Sequence of chain 1.A:
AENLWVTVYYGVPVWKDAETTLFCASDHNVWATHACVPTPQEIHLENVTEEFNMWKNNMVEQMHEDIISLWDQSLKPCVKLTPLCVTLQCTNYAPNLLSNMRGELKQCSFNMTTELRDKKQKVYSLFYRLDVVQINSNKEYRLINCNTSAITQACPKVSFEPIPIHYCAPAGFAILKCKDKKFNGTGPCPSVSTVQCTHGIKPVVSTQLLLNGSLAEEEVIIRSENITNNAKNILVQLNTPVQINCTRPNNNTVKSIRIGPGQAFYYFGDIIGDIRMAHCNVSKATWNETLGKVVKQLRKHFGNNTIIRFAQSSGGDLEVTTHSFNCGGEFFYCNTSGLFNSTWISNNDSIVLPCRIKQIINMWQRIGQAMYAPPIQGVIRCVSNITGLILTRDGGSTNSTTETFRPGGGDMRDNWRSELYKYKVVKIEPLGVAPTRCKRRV

A protein and the small-molecule ligand that binds it are described below.
Small molecule (SMILES): CC(=O)N[C@H]1[C@H](O[C@H]2[C@H](O)[C@@H](NC(C)=O)CO[C@@H]2CO)O[C@H](CO)[C@@H](O[C@@H]2O[C@H](CO[C@H]3O[C@H](CO)[C@@H](O)[C@H](O)[C@@H]3O)[C@@H](O)[C@H](O[C@H]3O[C@H](CO)[C@@H](O)[C@H](O)[C@@H]3O[C@H]3O[C@H](CO)[C@@H](O)[C@H](O)[C@@H]3O)[C@@H]2O)[C@@H]1O

Binding-site contacts:
Ligand atom N2 contacts residue SER415 of chain 1.A at 4.1 Å.
Ligand atom O5 contacts residue GLU181 of chain 1.A at 4.4 Å.
Ligand atom O5 contacts residue NAG1 of chain 1.MA at 3.4 Å.
Ligand atom C3 contacts residue VAL414 of chain 1.A at 3.6 Å (hydrophobic).
Ligand atom C4 contacts residue ASN232 of chain 1.A at 4.3 Å.
Ligand atom C1 contacts residue VAL414 of chain 1.A at 3.5 Å (hydrophobic).
Ligand atom O5 contacts residue VAL414 of chain 1.A at 3.8 Å.
Ligand atom C1 contacts residue NAG1 of chain 1.MA at 4.2 Å.
Ligand atom C8 contacts residue ASN232 of chain 1.A at 3.8 Å.
Ligand atom C6 contacts residue VAL414 of chain 1.A at 4.5 Å (hydrophobic).
Ligand atom O6 contacts residue NAG1 of chain 1.MA at 3.3 Å (h-bond).
Ligand atom O3 contacts residue GLU181 of chain 1.A at 3.5 Å (salt-bridge).
Ligand atom C7 contacts residue ASN232 of chain 1.A at 3.1 Å.
Ligand atom O7 contacts residue LEU231 of chain 1.A at 3.4 Å.
Ligand atom O6 contacts residue SER179 of chain 1.A at 4.4 Å.
Ligand atom C5 contacts residue VAL414 of chain 1.A at 3.3 Å (hydrophobic).
Ligand atom O6 contacts residue VAL414 of chain 1.A at 4.4 Å.
Ligand atom C8 contacts residue GLU181 of chain 1.A at 3.5 Å.
Ligand atom N2 contacts residue LEU231 of chain 1.A at 4.4 Å.
Ligand atom O5 contacts residue ASN232 of chain 1.A at 2.3 Å (h-bond).
Ligand atom C6 contacts residue NAG1 of chain 1.MA at 4.0 Å.
Ligand atom N2 contacts residue ASN232 of chain 1.A at 2.8 Å (h-bond).
Ligand atom C6 contacts residue GLU181 of chain 1.A at 4.0 Å.
Ligand atom C3 contacts residue ASN232 of chain 1.A at 3.9 Å.
Ligand atom C1 contacts residue ASN232 of chain 1.A at 1.5 Å.
Ligand atom C1 contacts residue SER415 of chain 1.A at 4.2 Å.
Ligand atom C4 contacts residue VAL414 of chain 1.A at 3.8 Å (hydrophobic).
Ligand atom C8 contacts residue PRO182 of chain 1.A at 3.9 Å (hydrophobic).
Ligand atom O2 contacts residue GLN408 of chain 1.A at 4.4 Å.
Ligand atom O4 contacts residue VAL414 of chain 1.A at 3.8 Å.
Ligand atom C2 contacts residue VAL414 of chain 1.A at 4.1 Å (hydrophobic).
Ligand atom O7 contacts residue VAL224 of chain 1.A at 3.6 Å.
Ligand atom O6 contacts residue GLN408 of chain 1.A at 4.0 Å.
Ligand atom C5 contacts residue ASN232 of chain 1.A at 3.6 Å.
Ligand atom O7 contacts residue ASN232 of chain 1.A at 3.4 Å (h-bond).
Ligand atom O6 contacts residue GLY348 of chain 1.A at 4.3 Å.
Ligand atom C7 contacts residue VAL224 of chain 1.A at 4.4 Å (hydrophobic).
Ligand atom O6 contacts residue GLU181 of chain 1.A at 2.9 Å (salt-bridge).
Ligand atom C2 contacts residue ASN232 of chain 1.A at 2.6 Å.
Ligand atom C7 contacts residue LEU231 of chain 1.A at 4.3 Å (hydrophobic).